A protein and the small-molecule ligand that binds it are described below.
Small molecule (SMILES): C=CC1=C(C)C2=Cc3c(C)c(CCC(=O)O)c4n3[Fe]35<-N6=C(C=c7c(CCC(=O)O)c(C)c(n73)=CC1=N->52)C(C)=C(CCC(=O)O)C6=C4

Binding-site contacts:
Ligand atom O16 contacts residue PHE139 of chain 1.C at 3.5 Å.
Ligand atom O37 contacts residue PHE116 of chain 1.C at 3.5 Å.
Ligand atom C34 contacts residue HIS120 of chain 1.C at 3.2 Å.
Ligand atom C32 contacts residue HIS120 of chain 1.C at 3.3 Å.
Ligand atom O15 contacts residue MET204 of chain 1.C at 3.6 Å.
Ligand atom N02 contacts residue HIS160 of chain 1.C at 2.8 Å (h-bond).
Ligand atom O38 contacts residue ALA114 of chain 1.C at 3.6 Å.
Ligand atom O27 contacts residue ARG141 of chain 1.C at 2.8 Å (salt-bridge).
Ligand atom N04 contacts residue HIS160 of chain 1.C at 3.3 Å (h-bond).
Ligand atom C13 contacts residue TYR137 of chain 1.C at 3.2 Å (hydrophobic).
Ligand atom N05 contacts residue HIS160 of chain 1.C at 3.0 Å (h-bond).
Ligand atom C06 contacts residue PHE189 of chain 1.C at 3.3 Å (hydrophobic).
Ligand atom O38 contacts residue GLU115 of chain 1.C at 3.1 Å (salt-bridge).
Ligand atom C07 contacts residue PHE189 of chain 1.C at 3.4 Å (hydrophobic).
Ligand atom O26 contacts residue TRP145 of chain 1.C at 2.7 Å (h-bond).
Ligand atom C07 contacts residue HIS160 of chain 1.C at 3.6 Å.
Ligand atom C10 contacts residue HIS160 of chain 1.C at 3.2 Å.
Ligand atom C33 contacts residue HIS120 of chain 1.C at 3.1 Å.
Ligand atom C22 contacts residue PHE139 of chain 1.C at 3.5 Å (hydrophobic).
Ligand atom O27 contacts residue TRP145 of chain 1.C at 3.5 Å (h-bond).
Ligand atom C11 contacts residue PHE189 of chain 1.C at 3.1 Å (hydrophobic).
Ligand atom FE contacts residue HIS160 of chain 1.C at 2.2 Å.
Ligand atom O37 contacts residue ASN117 of chain 1.C at 2.9 Å (h-bond).
Ligand atom C25 contacts residue TRP145 of chain 1.C at 3.4 Å (hydrophobic).
Ligand atom C12 contacts residue LEU187 of chain 1.C at 3.5 Å (hydrophobic).
Ligand atom C29 contacts residue HIS120 of chain 1.C at 3.4 Å.
Ligand atom C17 contacts residue HIS160 of chain 1.C at 3.6 Å.
Ligand atom O16 contacts residue ARG210 of chain 1.C at 2.9 Å (salt-bridge).
Ligand atom C24 contacts residue TRP185 of chain 1.C at 3.6 Å (hydrophobic).
Ligand atom C12 contacts residue TYR137 of chain 1.C at 3.0 Å (hydrophobic).
Ligand atom C31 contacts residue HIS120 of chain 1.C at 3.2 Å.
Ligand atom C11 contacts residue TYR137 of chain 1.C at 3.5 Å (hydrophobic).
Ligand atom N03 contacts residue HIS160 of chain 1.C at 3.2 Å (h-bond).
Ligand atom C30 contacts residue HIS120 of chain 1.C at 3.2 Å.
Ligand atom C08 contacts residue PHE189 of chain 1.C at 3.1 Å (hydrophobic).
Ligand atom C14 contacts residue ARG210 of chain 1.C at 3.3 Å.
Ligand atom C19 contacts residue ARG141 of chain 1.C at 3.6 Å.
Ligand atom O38 contacts residue PHE116 of chain 1.C at 2.9 Å (h-bond).
Ligand atom C45 contacts residue ALA164 of chain 1.C at 3.1 Å (hydrophobic).
Ligand atom C22 contacts residue ARG141 of chain 1.C at 3.5 Å.

Sequence of chain 1.C:
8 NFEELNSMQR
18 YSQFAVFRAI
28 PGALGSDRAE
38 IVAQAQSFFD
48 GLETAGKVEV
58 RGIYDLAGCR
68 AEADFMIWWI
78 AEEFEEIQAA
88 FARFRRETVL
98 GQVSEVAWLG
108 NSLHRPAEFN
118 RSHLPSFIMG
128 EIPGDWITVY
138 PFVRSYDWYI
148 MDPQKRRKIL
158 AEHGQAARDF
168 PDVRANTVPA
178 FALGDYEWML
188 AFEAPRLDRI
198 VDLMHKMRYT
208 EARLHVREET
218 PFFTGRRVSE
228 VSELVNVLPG